Sequence of chain 1.A:
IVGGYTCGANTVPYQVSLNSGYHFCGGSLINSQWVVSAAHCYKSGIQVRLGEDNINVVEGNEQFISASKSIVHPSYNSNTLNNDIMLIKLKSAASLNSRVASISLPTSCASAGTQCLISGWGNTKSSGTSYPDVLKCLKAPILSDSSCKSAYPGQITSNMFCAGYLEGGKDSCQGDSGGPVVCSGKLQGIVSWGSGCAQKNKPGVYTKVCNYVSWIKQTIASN

Binding-site contacts:
Ligand atom C3 contacts residue CYS173 of chain 1.A at 4.4 Å (hydrophobic).
Ligand atom N contacts residue CYS173 of chain 1.A at 4.5 Å.
Ligand atom C2 contacts residue TRP193 of chain 1.A at 3.9 Å (hydrophobic).
Ligand atom C3 contacts residue TRP193 of chain 1.A at 4.5 Å (hydrophobic).
Ligand atom N contacts residue GLY196 of chain 1.A at 3.0 Å (h-bond).
Ligand atom C4 contacts residue SO41 of chain 1.C at 3.9 Å.
Ligand atom C contacts residue GLY196 of chain 1.A at 3.9 Å.
Ligand atom N contacts residue CYS197 of chain 1.A at 3.8 Å.
Ligand atom C2 contacts residue GLY196 of chain 1.A at 3.6 Å.
Ligand atom N contacts residue ASP171 of chain 1.A at 2.8 Å (salt-bridge).
Ligand atom C1 contacts residue SER172 of chain 1.A at 3.9 Å.
Ligand atom C6 contacts residue TRP193 of chain 1.A at 4.3 Å (hydrophobic).
Ligand atom C2 contacts residue GLY194 of chain 1.A at 3.6 Å.
Ligand atom C3 contacts residue GLY194 of chain 1.A at 4.3 Å.
Ligand atom C2 contacts residue CYS197 of chain 1.A at 4.5 Å (hydrophobic).
Ligand atom N contacts residue SER172 of chain 1.A at 2.8 Å (h-bond).
Ligand atom N contacts residue GLY204 of chain 1.A at 4.5 Å.
Ligand atom C4 contacts residue GLN174 of chain 1.A at 4.0 Å.
Ligand atom C2 contacts residue GLN174 of chain 1.A at 4.2 Å.
Ligand atom C5 contacts residue SER192 of chain 1.A at 4.3 Å.
Ligand atom C5 contacts residue VAL191 of chain 1.A at 3.9 Å (hydrophobic).
Ligand atom C5 contacts residue GLN174 of chain 1.A at 4.2 Å.
Ligand atom C1 contacts residue GLY196 of chain 1.A at 4.2 Å.
Ligand atom C contacts residue GLY194 of chain 1.A at 4.0 Å.
Ligand atom C6 contacts residue VAL191 of chain 1.A at 3.8 Å (hydrophobic).
Ligand atom C1 contacts residue GLY194 of chain 1.A at 3.9 Å.
Ligand atom C contacts residue GLY204 of chain 1.A at 4.0 Å.
Ligand atom C3 contacts residue GLN174 of chain 1.A at 3.5 Å.
Ligand atom C5 contacts residue SO41 of chain 1.C at 4.4 Å.
Ligand atom C5 contacts residue SER177 of chain 1.A at 3.6 Å.
Ligand atom C5 contacts residue CYS173 of chain 1.A at 3.6 Å (hydrophobic).
Ligand atom C4 contacts residue SER177 of chain 1.A at 3.7 Å.
Ligand atom C6 contacts residue SER172 of chain 1.A at 3.5 Å.
Ligand atom C1 contacts residue TRP193 of chain 1.A at 3.8 Å (hydrophobic).
Ligand atom C1 contacts residue CYS173 of chain 1.A at 4.2 Å (hydrophobic).
Ligand atom C contacts residue SER172 of chain 1.A at 3.5 Å.
Ligand atom C6 contacts residue CYS173 of chain 1.A at 4.0 Å (hydrophobic).
Ligand atom C4 contacts residue CYS173 of chain 1.A at 3.9 Å (hydrophobic).
Ligand atom C contacts residue TRP193 of chain 1.A at 3.6 Å (hydrophobic).
Ligand atom C contacts residue ASP171 of chain 1.A at 3.9 Å.

This small molecule binds to this protein.
Small molecule (SMILES): NCc1ccccc1